The protein below binds the small molecule below.
Small molecule (SMILES): CCc1ccc(-c2ccc3c(c2)-c2c(cnn2CC)S(=O)(=O)N3C)cc1

Binding-site contacts:
Ligand atom C9 contacts residue ARG168 of chain 1.A at 4.0 Å.
Ligand atom C5 contacts residue GLY181 of chain 1.A at 3.4 Å.
Ligand atom C4 contacts residue GLY181 of chain 1.A at 3.9 Å.
Ligand atom C22 contacts residue ARG168 of chain 1.A at 3.5 Å.
Ligand atom C19 contacts residue ARG168 of chain 1.A at 3.7 Å.
Ligand atom C19 contacts residue LEU152 of chain 1.A at 3.8 Å (hydrophobic).
Ligand atom N20 contacts residue ARG168 of chain 1.A at 3.2 Å (salt-bridge).
Ligand atom C10 contacts residue ASN169 of chain 1.A at 3.4 Å.
Ligand atom N21 contacts residue ARG168 of chain 1.A at 3.3 Å (salt-bridge).
Ligand atom C12 contacts residue ARG168 of chain 1.A at 3.5 Å.
Ligand atom C10 contacts residue LEU180 of chain 1.A at 3.9 Å (hydrophobic).
Ligand atom C4 contacts residue ASP182 of chain 1.A at 3.8 Å.
Ligand atom C18 contacts residue LEU152 of chain 1.A at 3.8 Å (hydrophobic).
Ligand atom C25 contacts residue ARG168 of chain 1.A at 3.5 Å.
Ligand atom C19 contacts residue ASP222 of chain 1.A at 3.5 Å.
Ligand atom N21 contacts residue LEU152 of chain 1.A at 3.5 Å.
Ligand atom O17 contacts residue LEU152 of chain 1.A at 3.6 Å.
Ligand atom O16 contacts residue PHE226 of chain 1.A at 3.9 Å.
Ligand atom C22 contacts residue HIS162 of chain 1.A at 3.8 Å.
Ligand atom C7 contacts residue LEU155 of chain 1.A at 3.8 Å (hydrophobic).
Ligand atom C11 contacts residue LEU180 of chain 1.A at 3.8 Å (hydrophobic).
Ligand atom C23 contacts residue LEU152 of chain 1.A at 3.3 Å (hydrophobic).
Ligand atom C24 contacts residue LEU152 of chain 1.A at 3.6 Å (hydrophobic).
Ligand atom O16 contacts residue MET225 of chain 1.A at 3.4 Å.
Ligand atom O17 contacts residue PHE226 of chain 1.A at 3.9 Å.
Ligand atom C11 contacts residue ASN169 of chain 1.A at 3.3 Å.
Ligand atom N20 contacts residue LEU152 of chain 1.A at 3.6 Å.
Ligand atom N20 contacts residue ASP222 of chain 1.A at 3.4 Å.
Ligand atom C4 contacts residue HIS162 of chain 1.A at 3.7 Å.
Ligand atom C24 contacts residue ARG168 of chain 1.A at 3.5 Å.
Ligand atom C26 contacts residue ARG168 of chain 1.A at 3.8 Å.
Ligand atom C10 contacts residue ARG168 of chain 1.A at 3.7 Å.
Ligand atom C14 contacts residue ARG168 of chain 1.A at 3.8 Å.
Ligand atom C10 contacts residue GLY181 of chain 1.A at 3.4 Å.
Ligand atom C11 contacts residue ARG168 of chain 1.A at 3.4 Å.
Ligand atom O16 contacts residue CYS229 of chain 1.A at 3.9 Å.
Ligand atom C5 contacts residue HIS162 of chain 1.A at 3.8 Å.
Ligand atom N13 contacts residue ARG168 of chain 1.A at 3.9 Å.
Ligand atom C23 contacts residue LEU155 of chain 1.A at 3.8 Å (hydrophobic).
Ligand atom C1 contacts residue ILE101 of chain 1.A at 3.7 Å (hydrophobic).

Sequence of chain 1.A:
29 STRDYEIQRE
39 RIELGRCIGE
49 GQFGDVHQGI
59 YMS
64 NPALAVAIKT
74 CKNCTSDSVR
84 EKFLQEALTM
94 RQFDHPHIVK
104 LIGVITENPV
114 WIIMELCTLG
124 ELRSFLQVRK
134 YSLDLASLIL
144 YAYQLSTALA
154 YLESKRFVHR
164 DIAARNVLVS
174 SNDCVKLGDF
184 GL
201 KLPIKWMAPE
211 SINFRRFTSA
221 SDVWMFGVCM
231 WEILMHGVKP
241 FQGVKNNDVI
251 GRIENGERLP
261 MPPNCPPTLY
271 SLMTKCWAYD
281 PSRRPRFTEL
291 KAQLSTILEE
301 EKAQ